Sequence of chain 4.H:
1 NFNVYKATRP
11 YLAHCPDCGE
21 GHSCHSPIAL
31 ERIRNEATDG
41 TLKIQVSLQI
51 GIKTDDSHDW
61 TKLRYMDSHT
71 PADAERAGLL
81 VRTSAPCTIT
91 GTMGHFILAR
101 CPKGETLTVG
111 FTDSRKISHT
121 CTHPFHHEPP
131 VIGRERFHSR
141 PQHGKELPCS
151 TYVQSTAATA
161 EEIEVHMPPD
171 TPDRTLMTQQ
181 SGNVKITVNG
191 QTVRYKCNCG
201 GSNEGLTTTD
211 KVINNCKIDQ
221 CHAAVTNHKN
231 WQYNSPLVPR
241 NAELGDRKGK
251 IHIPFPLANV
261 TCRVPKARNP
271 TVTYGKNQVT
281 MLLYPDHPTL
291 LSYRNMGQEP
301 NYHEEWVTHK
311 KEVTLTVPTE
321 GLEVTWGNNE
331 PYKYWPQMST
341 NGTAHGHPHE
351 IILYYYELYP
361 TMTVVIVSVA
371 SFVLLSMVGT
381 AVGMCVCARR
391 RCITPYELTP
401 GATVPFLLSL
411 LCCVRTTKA

Binding-site contacts:
Ligand atom C8 contacts residue ASN259 of chain 4.H at 4.4 Å.
Ligand atom O5 contacts residue THR116 of chain 4.G at 3.9 Å.
Ligand atom C1 contacts residue ASN259 of chain 4.H at 1.4 Å.
Ligand atom C4 contacts residue ASN259 of chain 4.H at 4.2 Å.
Ligand atom C7 contacts residue ASN259 of chain 4.H at 3.1 Å.
Ligand atom C6 contacts residue LYS115 of chain 4.G at 4.1 Å.
Ligand atom O7 contacts residue LYS181 of chain 4.G at 4.2 Å.
Ligand atom C2 contacts residue ASN259 of chain 4.H at 2.4 Å.
Ligand atom O6 contacts residue LYS115 of chain 4.G at 4.2 Å.
Ligand atom C6 contacts residue THR116 of chain 4.G at 3.8 Å.
Ligand atom O7 contacts residue ASN259 of chain 4.H at 2.9 Å (h-bond).
Ligand atom N2 contacts residue ASN259 of chain 4.H at 2.9 Å (h-bond).
Ligand atom C3 contacts residue ASN259 of chain 4.H at 3.8 Å.
Ligand atom C5 contacts residue THR116 of chain 4.G at 4.5 Å.
Ligand atom O6 contacts residue THR116 of chain 4.G at 3.3 Å.
Ligand atom C5 contacts residue ASN259 of chain 4.H at 3.6 Å.
Ligand atom O5 contacts residue ASN259 of chain 4.H at 2.3 Å (h-bond).

Sequence of chain 4.G:
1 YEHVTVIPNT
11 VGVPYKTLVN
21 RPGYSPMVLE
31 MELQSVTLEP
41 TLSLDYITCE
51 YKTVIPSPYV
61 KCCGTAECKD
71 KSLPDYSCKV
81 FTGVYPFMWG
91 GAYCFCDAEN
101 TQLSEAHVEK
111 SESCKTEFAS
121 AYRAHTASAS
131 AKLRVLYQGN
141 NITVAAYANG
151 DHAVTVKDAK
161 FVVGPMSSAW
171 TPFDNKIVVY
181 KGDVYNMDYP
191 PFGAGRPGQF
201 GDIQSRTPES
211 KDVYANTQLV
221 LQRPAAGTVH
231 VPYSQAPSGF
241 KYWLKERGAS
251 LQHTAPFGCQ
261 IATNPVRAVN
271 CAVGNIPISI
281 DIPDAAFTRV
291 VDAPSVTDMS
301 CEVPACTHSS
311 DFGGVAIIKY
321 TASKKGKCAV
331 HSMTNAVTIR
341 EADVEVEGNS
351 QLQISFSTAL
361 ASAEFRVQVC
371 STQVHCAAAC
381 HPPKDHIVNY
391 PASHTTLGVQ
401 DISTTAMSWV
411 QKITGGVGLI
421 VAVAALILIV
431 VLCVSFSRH

The small molecule below binds the protein below.
Small molecule (SMILES): CC(=O)N[C@@H]1[C@@H](O)[C@H](O)[C@@H](CO)O[C@H]1O